Sequence of chain 1.A:
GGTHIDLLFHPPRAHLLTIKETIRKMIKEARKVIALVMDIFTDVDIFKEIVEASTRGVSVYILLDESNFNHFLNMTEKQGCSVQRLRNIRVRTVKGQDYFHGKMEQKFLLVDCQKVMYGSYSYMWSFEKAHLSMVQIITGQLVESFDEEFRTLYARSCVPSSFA

Binding-site contacts:
Ligand atom C2 contacts residue ASP156 of chain 1.A at 3.9 Å.
Ligand atom N contacts residue ARG160 of chain 1.A at 3.8 Å.
Ligand atom C10 contacts residue TYR63 of chain 1.A at 3.9 Å (hydrophobic).
Ligand atom C8 contacts residue ARG160 of chain 1.A at 4.5 Å.
Ligand atom C3 contacts residue CYS122 of chain 1.A at 4.0 Å (hydrophobic).
Ligand atom C7 contacts residue TYR63 of chain 1.A at 3.9 Å (hydrophobic).
Ligand atom C contacts residue ASP156 of chain 1.A at 3.9 Å.
Ligand atom C4 contacts residue LEU119 of chain 1.A at 3.9 Å (hydrophobic).
Ligand atom C contacts residue ALA37 of chain 1.A at 4.2 Å (hydrophobic).
Ligand atom O contacts residue ARG160 of chain 1.A at 4.1 Å.
Ligand atom C1 contacts residue ASP156 of chain 1.A at 2.9 Å.
Ligand atom C4 contacts residue VAL35 of chain 1.A at 3.7 Å (hydrophobic).
Ligand atom C7 contacts residue PHE159 of chain 1.A at 4.2 Å (hydrophobic).
Ligand atom N1 contacts residue ARG160 of chain 1.A at 4.2 Å.
Ligand atom C3 contacts residue VAL35 of chain 1.A at 4.0 Å (hydrophobic).
Ligand atom O contacts residue TYR63 of chain 1.A at 4.2 Å.
Ligand atom N1 contacts residue TYR63 of chain 1.A at 4.0 Å.
Ligand atom C7 contacts residue TYR163 of chain 1.A at 3.8 Å (hydrophobic).
Ligand atom C3 contacts residue ARG160 of chain 1.A at 4.2 Å.
Ligand atom C8 contacts residue TYR163 of chain 1.A at 4.0 Å (hydrophobic).
Ligand atom C1 contacts residue ARG160 of chain 1.A at 4.0 Å.
Ligand atom C10 contacts residue ARG160 of chain 1.A at 4.2 Å.
Ligand atom C4 contacts residue CYS122 of chain 1.A at 3.8 Å (hydrophobic).
Ligand atom C4 contacts residue ALA37 of chain 1.A at 4.3 Å (hydrophobic).
Ligand atom C2 contacts residue PHE159 of chain 1.A at 4.0 Å (hydrophobic).
Ligand atom C6 contacts residue TYR63 of chain 1.A at 4.2 Å (hydrophobic).
Ligand atom C9 contacts residue ARG160 of chain 1.A at 3.6 Å.
Ligand atom C6 contacts residue PHE159 of chain 1.A at 3.9 Å (hydrophobic).
Ligand atom C5 contacts residue TYR63 of chain 1.A at 4.2 Å (hydrophobic).
Ligand atom C5 contacts residue ARG160 of chain 1.A at 3.9 Å.
Ligand atom C contacts residue LEU119 of chain 1.A at 3.5 Å (hydrophobic).
Ligand atom C contacts residue CYS122 of chain 1.A at 3.9 Å (hydrophobic).
Ligand atom C2 contacts residue ARG160 of chain 1.A at 3.9 Å.

A small-molecule ligand and the protein it binds are described below.
Small molecule (SMILES): O=C(N1CCCCC1)N1CCCCC1